Sequence of chain 1.B:
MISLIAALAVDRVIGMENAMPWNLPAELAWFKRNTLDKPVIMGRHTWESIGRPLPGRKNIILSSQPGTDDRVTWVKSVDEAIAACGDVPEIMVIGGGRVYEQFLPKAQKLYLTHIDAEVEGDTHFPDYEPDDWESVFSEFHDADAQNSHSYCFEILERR

Binding-site contacts:
Ligand atom O2 contacts residue ARG57 of chain 1.B at 2.6 Å (salt-bridge).
Ligand atom N1 contacts residue PHE31 of chain 1.B at 3.8 Å.
Ligand atom NA2 contacts residue THR113 of chain 1.B at 3.8 Å.
Ligand atom N3 contacts residue PHE31 of chain 1.B at 3.5 Å.
Ligand atom NA4 contacts residue PHE31 of chain 1.B at 3.6 Å.
Ligand atom O2 contacts residue LYS32 of chain 1.B at 3.4 Å.
Ligand atom C contacts residue ARG52 of chain 1.B at 3.7 Å.
Ligand atom C4 contacts residue PHE31 of chain 1.B at 3.5 Å (hydrophobic).
Ligand atom N8 contacts residue LEU28 of chain 1.B at 3.7 Å.
Ligand atom C4A contacts residue PHE31 of chain 1.B at 3.8 Å (hydrophobic).
Ligand atom N8 contacts residue GLU27 of chain 1.B at 3.6 Å.
Ligand atom C4 contacts residue ILE5 of chain 1.B at 3.6 Å (hydrophobic).
Ligand atom O1 contacts residue PHE31 of chain 1.B at 3.5 Å.
Ligand atom CG contacts residue LEU28 of chain 1.B at 3.9 Å (hydrophobic).
Ligand atom C2 contacts residue ALA7 of chain 1.B at 3.8 Å (hydrophobic).
Ligand atom O1 contacts residue LYS32 of chain 1.B at 3.8 Å.
Ligand atom C2 contacts residue PHE31 of chain 1.B at 3.6 Å (hydrophobic).
Ligand atom CA contacts residue ARG52 of chain 1.B at 3.6 Å.
Ligand atom C14 contacts residue ILE50 of chain 1.B at 3.6 Å (hydrophobic).
Ligand atom O1 contacts residue ARG57 of chain 1.B at 2.8 Å (salt-bridge).
Ligand atom N3 contacts residue ALA6 of chain 1.B at 3.4 Å.
Ligand atom N1 contacts residue GLU27 of chain 1.B at 2.7 Å (salt-bridge).
Ligand atom NA2 contacts residue ALA7 of chain 1.B at 3.9 Å.
Ligand atom NA4 contacts residue ILE94 of chain 1.B at 2.9 Å (h-bond).
Ligand atom CT contacts residue ARG57 of chain 1.B at 3.2 Å.
Ligand atom N3 contacts residue ALA7 of chain 1.B at 3.8 Å.
Ligand atom N3 contacts residue ILE5 of chain 1.B at 3.5 Å (h-bond).
Ligand atom C8A contacts residue GLU27 of chain 1.B at 3.7 Å.
Ligand atom C2 contacts residue GLU27 of chain 1.B at 3.4 Å.
Ligand atom NA4 contacts residue ILE5 of chain 1.B at 2.9 Å (h-bond).
Ligand atom C2 contacts residue ALA6 of chain 1.B at 3.8 Å (hydrophobic).
Ligand atom NA4 contacts residue TYR100 of chain 1.B at 3.4 Å (h-bond).
Ligand atom NA2 contacts residue ALA6 of chain 1.B at 3.6 Å.
Ligand atom C16 contacts residue PHE31 of chain 1.B at 3.8 Å (hydrophobic).
Ligand atom NA2 contacts residue GLU27 of chain 1.B at 2.6 Å (salt-bridge).
Ligand atom N10 contacts residue ILE50 of chain 1.B at 3.6 Å.
Ligand atom O1 contacts residue LEU54 of chain 1.B at 3.8 Å.
Ligand atom N1 contacts residue ALA7 of chain 1.B at 3.8 Å.
Ligand atom O contacts residue ARG52 of chain 1.B at 2.9 Å (salt-bridge).
Ligand atom C16 contacts residue LEU28 of chain 1.B at 3.8 Å (hydrophobic).

The small molecule below binds the protein below.
Small molecule (SMILES): CN(Cc1cnc2nc(N)nc(N)c2n1)c1ccc(C(=O)N[C@@H](CCC(=O)O)C(=O)O)cc1